Binding-site contacts:
Ligand atom N2 contacts residue ILE9 of chain 1.B at 3.5 Å (h-bond).
Ligand atom C5 contacts residue GLU32 of chain 1.B at 3.5 Å.
Ligand atom C23 contacts residue PRO63 of chain 1.B at 3.7 Å (hydrophobic).
Ligand atom N7 contacts residue THR140 of chain 1.B at 3.6 Å (h-bond).
Ligand atom C1 contacts residue NDP1 of chain 1.E at 3.4 Å.
Ligand atom C1 contacts residue ILE9 of chain 1.B at 3.6 Å (hydrophobic).
Ligand atom N2 contacts residue NDP1 of chain 1.E at 3.6 Å (h-bond).
Ligand atom N9 contacts residue ILE121 of chain 1.B at 3.2 Å (h-bond).
Ligand atom C3 contacts residue VAL10 of chain 1.B at 3.8 Å (hydrophobic).
Ligand atom C3 contacts residue PHE36 of chain 1.B at 3.8 Å (hydrophobic).
Ligand atom C1 contacts residue PHE36 of chain 1.B at 3.3 Å (hydrophobic).
Ligand atom N2 contacts residue VAL10 of chain 1.B at 3.4 Å (h-bond).
Ligand atom N4 contacts residue PHE36 of chain 1.B at 3.6 Å.
Ligand atom N9 contacts residue ILE9 of chain 1.B at 2.9 Å (h-bond).
Ligand atom N4 contacts residue GLU32 of chain 1.B at 2.6 Å (salt-bridge).
Ligand atom N9 contacts residue NDP1 of chain 1.E at 3.7 Å.
Ligand atom N7 contacts residue GLU32 of chain 1.B at 2.8 Å (salt-bridge).
Ligand atom C26 contacts residue ARG28 of chain 1.B at 3.7 Å.
Ligand atom C8 contacts residue GLU32 of chain 1.B at 3.5 Å.
Ligand atom C2 contacts residue LEU25 of chain 1.B at 3.6 Å (hydrophobic).
Ligand atom N9 contacts residue TYR127 of chain 1.B at 3.3 Å (h-bond).
Ligand atom C2 contacts residue NDP1 of chain 1.E at 2.8 Å.
Ligand atom C25 contacts residue MET33 of chain 1.B at 3.8 Å (hydrophobic).
Ligand atom N9 contacts residue PHE36 of chain 1.B at 3.4 Å.
Ligand atom C2 contacts residue SER61 of chain 1.B at 2.8 Å.
Ligand atom C8 contacts residue MET33 of chain 1.B at 3.6 Å (hydrophobic).
Ligand atom C13 contacts residue ILE62 of chain 1.B at 3.7 Å (hydrophobic).
Ligand atom O17 contacts residue SER61 of chain 1.B at 2.4 Å (h-bond).
Ligand atom C5 contacts residue PHE36 of chain 1.B at 3.7 Å (hydrophobic).
Ligand atom C3 contacts residue ALA11 of chain 1.B at 3.7 Å (hydrophobic).
Ligand atom C16 contacts residue SER61 of chain 1.B at 3.3 Å.
Ligand atom N7 contacts residue ALA11 of chain 1.B at 3.6 Å.
Ligand atom C25 contacts residue PRO63 of chain 1.B at 3.7 Å (hydrophobic).
Ligand atom C24 contacts residue PRO63 of chain 1.B at 3.5 Å (hydrophobic).
Ligand atom C6 contacts residue NDP1 of chain 1.E at 3.6 Å.
Ligand atom N7 contacts residue VAL10 of chain 1.B at 3.5 Å.
Ligand atom C13 contacts residue ILE121 of chain 1.B at 3.4 Å (hydrophobic).
Ligand atom C3 contacts residue GLU32 of chain 1.B at 3.5 Å.
Ligand atom C6 contacts residue PHE36 of chain 1.B at 3.5 Å (hydrophobic).
Ligand atom N2 contacts residue PHE36 of chain 1.B at 3.4 Å.

Sequence of chain 1.B:
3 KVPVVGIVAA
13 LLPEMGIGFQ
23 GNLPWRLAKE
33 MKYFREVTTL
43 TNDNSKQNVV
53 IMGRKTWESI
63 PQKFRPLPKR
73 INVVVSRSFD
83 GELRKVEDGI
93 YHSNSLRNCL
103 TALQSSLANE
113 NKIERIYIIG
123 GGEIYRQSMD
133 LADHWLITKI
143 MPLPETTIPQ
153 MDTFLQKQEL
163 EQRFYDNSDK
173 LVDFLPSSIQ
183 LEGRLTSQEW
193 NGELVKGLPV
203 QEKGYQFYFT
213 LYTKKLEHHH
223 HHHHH

A small-molecule ligand and the protein it binds are described below.
Small molecule (SMILES): COc1cc(-c2ccc(C)cc2)cc([C@@H](C)C#Cc2c(C)nc(N)nc2N)c1